Binding-site contacts:
Ligand atom CAW contacts residue THR96 of chain 1.C at 3.8 Å.
Ligand atom CAE contacts residue LEU97 of chain 1.C at 3.5 Å (hydrophobic).
Ligand atom CAE contacts residue GLY101 of chain 1.C at 3.8 Å.
Ligand atom CAV contacts residue MET80 of chain 1.C at 3.7 Å (hydrophobic).
Ligand atom CAH contacts residue MET80 of chain 1.C at 3.7 Å (hydrophobic).
Ligand atom CAY contacts residue THR96 of chain 1.C at 4.0 Å.
Ligand atom OAA contacts residue ARG93 of chain 1.C at 2.6 Å (salt-bridge).
Ligand atom CAF contacts residue MET80 of chain 1.C at 3.9 Å (hydrophobic).
Ligand atom SBE contacts residue ALA57 of chain 1.C at 3.9 Å.
Ligand atom CAD contacts residue PHE100 of chain 1.C at 3.8 Å (hydrophobic).
Ligand atom CAI contacts residue MET61 of chain 1.C at 3.8 Å (hydrophobic).
Ligand atom CAQ contacts residue LEU97 of chain 1.C at 3.9 Å (hydrophobic).
Ligand atom CBA contacts residue MET80 of chain 1.C at 3.7 Å (hydrophobic).
Ligand atom CAS contacts residue HIS54 of chain 1.C at 3.8 Å.
Ligand atom OAA contacts residue VAL83 of chain 1.C at 3.9 Å.
Ligand atom OAC contacts residue ARG93 of chain 1.C at 2.9 Å (salt-bridge).
Ligand atom CAL contacts residue LEU97 of chain 1.C at 3.7 Å (hydrophobic).
Ligand atom CAE contacts residue ILE124 of chain 1.C at 3.7 Å (hydrophobic).
Ligand atom CAK contacts residue LEU65 of chain 1.C at 3.7 Å (hydrophobic).
Ligand atom CAD contacts residue ILE124 of chain 1.C at 3.8 Å (hydrophobic).
Ligand atom CAG contacts residue MET61 of chain 1.C at 3.9 Å (hydrophobic).
Ligand atom CAG contacts residue PHE100 of chain 1.C at 3.4 Å (hydrophobic).
Ligand atom CAM contacts residue PHE100 of chain 1.C at 3.9 Å (hydrophobic).
Ligand atom CAJ contacts residue PHE100 of chain 1.C at 3.7 Å (hydrophobic).
Ligand atom OAA contacts residue PHE84 of chain 1.C at 4.0 Å.
Ligand atom CAI contacts residue PHE58 of chain 1.C at 3.6 Å (hydrophobic).
Ligand atom CAP contacts residue MET80 of chain 1.C at 4.0 Å (hydrophobic).
Ligand atom CAY contacts residue VAL83 of chain 1.C at 4.0 Å (hydrophobic).
Ligand atom CAE contacts residue PHE100 of chain 1.C at 3.7 Å (hydrophobic).
Ligand atom CAU contacts residue ARG93 of chain 1.C at 3.4 Å.
Ligand atom CBB contacts residue THR96 of chain 1.C at 3.9 Å.
Ligand atom CAZ contacts residue PHE100 of chain 1.C at 3.6 Å (hydrophobic).
Ligand atom CAG contacts residue PHE58 of chain 1.C at 3.8 Å (hydrophobic).
Ligand atom CAL contacts residue PHE100 of chain 1.C at 3.6 Å (hydrophobic).
Ligand atom CAN contacts residue LEU97 of chain 1.C at 3.9 Å (hydrophobic).
Ligand atom CAP contacts residue VAL83 of chain 1.C at 3.8 Å (hydrophobic).
Ligand atom CAN contacts residue VAL83 of chain 1.C at 4.0 Å (hydrophobic).
Ligand atom CAN contacts residue PHE84 of chain 1.C at 3.6 Å (hydrophobic).
Ligand atom CBA contacts residue PHE100 of chain 1.C at 3.5 Å (hydrophobic).
Ligand atom OAT contacts residue LEU97 of chain 1.C at 3.8 Å.

Sequence of chain 1.C:
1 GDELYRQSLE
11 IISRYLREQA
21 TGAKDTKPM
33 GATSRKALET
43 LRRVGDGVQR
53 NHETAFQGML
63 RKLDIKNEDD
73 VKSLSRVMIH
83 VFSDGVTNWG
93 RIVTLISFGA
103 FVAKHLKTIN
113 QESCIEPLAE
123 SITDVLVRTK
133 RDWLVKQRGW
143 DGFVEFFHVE

This protein binds this small molecule.
Small molecule (SMILES): O=C(O)c1c(CCCOc2cccc3ccccc23)c2cccc3c2n1CCCS3=O